This protein binds this small molecule.
Small molecule (SMILES): CO[C@@H]1O[C@H](CO)[C@@H](O[C@@H]2O[C@H](CO)[C@H](O)[C@H](O)[C@H]2O)[C@H](O)[C@H]1O

Sequence of chain 2.A:
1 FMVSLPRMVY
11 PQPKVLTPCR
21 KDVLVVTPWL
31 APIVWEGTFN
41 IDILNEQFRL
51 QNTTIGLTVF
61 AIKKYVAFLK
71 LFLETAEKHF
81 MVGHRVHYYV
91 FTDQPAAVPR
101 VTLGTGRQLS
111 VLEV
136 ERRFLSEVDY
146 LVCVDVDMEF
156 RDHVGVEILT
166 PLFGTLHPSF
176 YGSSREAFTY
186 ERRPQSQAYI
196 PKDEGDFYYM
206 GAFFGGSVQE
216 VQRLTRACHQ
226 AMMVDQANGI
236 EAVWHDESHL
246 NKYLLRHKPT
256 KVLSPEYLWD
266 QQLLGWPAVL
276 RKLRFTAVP

Binding-site contacts:
Ligand atom O4 contacts residue HIS172 of chain 2.A at 3.0 Å (h-bond).
Ligand atom O3 contacts residue UDP1 of chain 2.C at 3.0 Å (h-bond).
Ligand atom O3 contacts residue MET205 of chain 2.A at 4.2 Å.
Ligand atom C3 contacts residue TRP239 of chain 2.A at 3.6 Å (hydrophobic).
Ligand atom C2 contacts residue MET205 of chain 2.A at 4.2 Å (hydrophobic).
Ligand atom C4 contacts residue HIS172 of chain 2.A at 4.1 Å.
Ligand atom O6 contacts residue TYR203 of chain 2.A at 4.2 Å.
Ligand atom O3 contacts residue PHE175 of chain 2.A at 3.9 Å.
Ligand atom O3 contacts residue TRP239 of chain 2.A at 4.3 Å.
Ligand atom O6 contacts residue THR184 of chain 2.A at 2.5 Å (h-bond).
Ligand atom C6 contacts residue GLU242 of chain 2.A at 3.4 Å.
Ligand atom C2 contacts residue HIS172 of chain 2.A at 4.1 Å.
Ligand atom O5 contacts residue SER174 of chain 2.A at 4.4 Å.
Ligand atom C5 contacts residue TRP239 of chain 2.A at 3.4 Å (hydrophobic).
Ligand atom C4 contacts residue GLU242 of chain 2.A at 3.2 Å.
Ligand atom C6 contacts residue LEU268 of chain 2.A at 3.6 Å (hydrophobic).
Ligand atom C3 contacts residue UDP1 of chain 2.C at 4.2 Å.
Ligand atom C6 contacts residue TRP239 of chain 2.A at 3.4 Å (hydrophobic).
Ligand atom C6 contacts residue TYR203 of chain 2.A at 3.5 Å (hydrophobic).
Ligand atom O5 contacts residue HIS172 of chain 2.A at 3.5 Å (h-bond).
Ligand atom C6 contacts residue PHE175 of chain 2.A at 4.2 Å (hydrophobic).
Ligand atom C1 contacts residue SER174 of chain 2.A at 4.2 Å.
Ligand atom O6 contacts residue TRP239 of chain 2.A at 3.3 Å (h-bond).
Ligand atom C3 contacts residue SER174 of chain 2.A at 4.3 Å.
Ligand atom O2 contacts residue PHE175 of chain 2.A at 3.5 Å.
Ligand atom O2 contacts residue UDP1 of chain 2.C at 3.9 Å.
Ligand atom C6 contacts residue THR184 of chain 2.A at 3.2 Å.
Ligand atom O5 contacts residue PHE175 of chain 2.A at 4.4 Å.
Ligand atom C5 contacts residue SER174 of chain 2.A at 3.8 Å.
Ligand atom C5 contacts residue GLU242 of chain 2.A at 3.9 Å.
Ligand atom O4 contacts residue HIS172 of chain 2.A at 4.1 Å.
Ligand atom O4 contacts residue MET205 of chain 2.A at 3.7 Å.
Ligand atom O6 contacts residue LEU268 of chain 2.A at 4.3 Å.
Ligand atom C5 contacts residue HIS172 of chain 2.A at 4.1 Å.
Ligand atom C4 contacts residue TRP239 of chain 2.A at 3.5 Å (hydrophobic).
Ligand atom O4 contacts residue GLU242 of chain 2.A at 2.6 Å (salt-bridge).
Ligand atom C1 contacts residue HIS172 of chain 2.A at 4.2 Å.
Ligand atom O6 contacts residue PHE175 of chain 2.A at 3.5 Å.
Ligand atom C3 contacts residue PHE175 of chain 2.A at 4.2 Å (hydrophobic).
Ligand atom C6 contacts residue HIS172 of chain 2.A at 4.2 Å.